The small molecule below binds the protein below.
Small molecule (SMILES): COc1ccccc1-c1c[n+](-c2ccc(-c3ccccc3)cc2)c2n1CCCCN2

Binding-site contacts:
Ligand atom N4 contacts residue LEU113 of chain 2.A at 3.4 Å.
Ligand atom C27 contacts residue LEU113 of chain 2.A at 3.8 Å (hydrophobic).
Ligand atom C27 contacts residue VAL452 of chain 2.A at 3.4 Å (hydrophobic).
Ligand atom C11 contacts residue PHE289 of chain 2.A at 3.9 Å (hydrophobic).
Ligand atom C20 contacts residue GLN282 of chain 2.A at 3.7 Å.
Ligand atom C21 contacts residue GLU285 of chain 2.A at 3.6 Å.
Ligand atom C6 contacts residue ASN450 of chain 2.A at 3.8 Å.
Ligand atom C18 contacts residue GLU285 of chain 2.A at 3.9 Å.
Ligand atom C28 contacts residue VAL452 of chain 2.A at 3.1 Å (hydrophobic).
Ligand atom C30 contacts residue GLU117 of chain 2.A at 4.0 Å.
Ligand atom C20 contacts residue GLU285 of chain 2.A at 3.6 Å.
Ligand atom C19 contacts residue GLU285 of chain 2.A at 3.7 Å.
Ligand atom C19 contacts residue GLN282 of chain 2.A at 3.8 Å.
Ligand atom C23 contacts residue GLU285 of chain 2.A at 3.9 Å.
Ligand atom N2 contacts residue ASN450 of chain 2.A at 3.4 Å (h-bond).
Ligand atom C5 contacts residue LEU113 of chain 2.A at 3.9 Å (hydrophobic).
Ligand atom C10 contacts residue PHE163 of chain 2.A at 3.7 Å (hydrophobic).
Ligand atom C13 contacts residue LEU113 of chain 2.A at 3.5 Å (hydrophobic).
Ligand atom C22 contacts residue GLU285 of chain 2.A at 3.8 Å.
Ligand atom C3 contacts residue ASN450 of chain 2.A at 3.2 Å.
Ligand atom C7 contacts residue ASN450 of chain 2.A at 3.6 Å.
Ligand atom C28 contacts residue ASN450 of chain 2.A at 3.7 Å.
Ligand atom C30 contacts residue ASP114 of chain 2.A at 4.0 Å.
Ligand atom C6 contacts residue PHE289 of chain 2.A at 3.7 Å (hydrophobic).
Ligand atom C28 contacts residue LEU113 of chain 2.A at 3.8 Å (hydrophobic).
Ligand atom N2 contacts residue LEU113 of chain 2.A at 3.9 Å.
Ligand atom C1 contacts residue PHE289 of chain 2.A at 3.6 Å (hydrophobic).
Ligand atom C27 contacts residue GLU117 of chain 2.A at 3.4 Å.
Ligand atom C30 contacts residue LEU113 of chain 2.A at 3.7 Å (hydrophobic).
Ligand atom N24 contacts residue ASN450 of chain 2.A at 3.9 Å.
Ligand atom N4 contacts residue ASN450 of chain 2.A at 3.1 Å (h-bond).
Ligand atom O29 contacts residue LEU113 of chain 2.A at 3.4 Å.
Ligand atom C9 contacts residue PHE163 of chain 2.A at 3.8 Å (hydrophobic).
Ligand atom C26 contacts residue VAL452 of chain 2.A at 3.9 Å (hydrophobic).
Ligand atom C17 contacts residue TYR449 of chain 2.A at 3.9 Å (hydrophobic).
Ligand atom C1 contacts residue ASN450 of chain 2.A at 3.3 Å.
Ligand atom C5 contacts residue ASN450 of chain 2.A at 3.1 Å.
Ligand atom N24 contacts residue LEU113 of chain 2.A at 3.7 Å.
Ligand atom C3 contacts residue LEU113 of chain 2.A at 3.4 Å (hydrophobic).
Ligand atom C8 contacts residue CYS294 of chain 2.A at 3.9 Å (hydrophobic).

Sequence of chain 2.A:
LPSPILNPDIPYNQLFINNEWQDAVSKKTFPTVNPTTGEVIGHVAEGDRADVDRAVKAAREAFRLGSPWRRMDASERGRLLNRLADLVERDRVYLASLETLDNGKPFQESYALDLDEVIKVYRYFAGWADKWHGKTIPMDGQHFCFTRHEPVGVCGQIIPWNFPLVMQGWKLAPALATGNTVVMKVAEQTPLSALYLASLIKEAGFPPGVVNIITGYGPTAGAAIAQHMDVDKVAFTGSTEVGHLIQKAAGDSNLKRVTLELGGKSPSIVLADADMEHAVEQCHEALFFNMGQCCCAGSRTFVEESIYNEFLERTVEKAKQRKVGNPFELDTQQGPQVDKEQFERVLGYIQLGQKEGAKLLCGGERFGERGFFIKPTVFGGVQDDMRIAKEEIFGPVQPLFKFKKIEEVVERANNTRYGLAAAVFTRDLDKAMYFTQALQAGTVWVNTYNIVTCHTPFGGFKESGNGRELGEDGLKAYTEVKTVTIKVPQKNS